Sequence of chain 1.A:
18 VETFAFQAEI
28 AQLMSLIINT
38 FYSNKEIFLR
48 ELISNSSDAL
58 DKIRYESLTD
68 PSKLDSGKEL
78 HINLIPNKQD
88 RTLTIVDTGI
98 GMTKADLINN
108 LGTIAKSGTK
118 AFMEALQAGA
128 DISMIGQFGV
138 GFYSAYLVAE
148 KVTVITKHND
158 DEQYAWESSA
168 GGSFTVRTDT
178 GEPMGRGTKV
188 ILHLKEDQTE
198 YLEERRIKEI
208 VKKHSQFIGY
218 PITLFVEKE

Binding-site contacts:
Ligand atom NAI contacts residue LEU108 of chain 1.A at 4.0 Å.
Ligand atom C4 contacts residue MET99 of chain 1.A at 4.0 Å (hydrophobic).
Ligand atom CL6 contacts residue MET99 of chain 1.A at 3.9 Å.
Ligand atom CAN contacts residue LEU108 of chain 1.A at 4.0 Å (hydrophobic).
Ligand atom CAB contacts residue TYR140 of chain 1.A at 3.7 Å (hydrophobic).
Ligand atom N9 contacts residue MET99 of chain 1.A at 4.0 Å.
Ligand atom CAH contacts residue ASN52 of chain 1.A at 3.6 Å.
Ligand atom OAM contacts residue PHE139 of chain 1.A at 3.3 Å.
Ligand atom C6 contacts residue ALA56 of chain 1.A at 3.8 Å (hydrophobic).
Ligand atom N1 contacts residue ALA56 of chain 1.A at 3.4 Å.
Ligand atom N7 contacts residue MET99 of chain 1.A at 3.5 Å (h-bond).
Ligand atom CAC contacts residue PHE139 of chain 1.A at 3.6 Å (hydrophobic).
Ligand atom CAH contacts residue PHE139 of chain 1.A at 3.9 Å (hydrophobic).
Ligand atom CAP contacts residue PHE139 of chain 1.A at 3.4 Å (hydrophobic).
Ligand atom CL6 contacts residue GLY98 of chain 1.A at 3.0 Å.
Ligand atom CAA contacts residue LEU104 of chain 1.A at 3.4 Å (hydrophobic).
Ligand atom OAM contacts residue VAL151 of chain 1.A at 3.8 Å.
Ligand atom CAC contacts residue MET99 of chain 1.A at 3.7 Å (hydrophobic).
Ligand atom C8 contacts residue LEU108 of chain 1.A at 3.7 Å (hydrophobic).
Ligand atom CAR contacts residue PHE139 of chain 1.A at 3.6 Å (hydrophobic).
Ligand atom CAS contacts residue PHE139 of chain 1.A at 3.5 Å (hydrophobic).
Ligand atom N2 contacts residue SER53 of chain 1.A at 3.8 Å.
Ligand atom CAF contacts residue LEU108 of chain 1.A at 3.9 Å (hydrophobic).
Ligand atom C8 contacts residue MET99 of chain 1.A at 3.7 Å (hydrophobic).
Ligand atom CAP contacts residue MET99 of chain 1.A at 4.0 Å (hydrophobic).
Ligand atom C6 contacts residue MET99 of chain 1.A at 4.0 Å (hydrophobic).
Ligand atom CAF contacts residue PHE139 of chain 1.A at 3.6 Å (hydrophobic).
Ligand atom N1 contacts residue THR185 of chain 1.A at 3.7 Å.
Ligand atom CAB contacts residue PHE139 of chain 1.A at 3.6 Å (hydrophobic).
Ligand atom NAI contacts residue PHE139 of chain 1.A at 3.6 Å.
Ligand atom CL6 contacts residue ALA56 of chain 1.A at 3.6 Å.
Ligand atom CL6 contacts residue ILE97 of chain 1.A at 3.5 Å.
Ligand atom CAB contacts residue TRP163 of chain 1.A at 3.7 Å (hydrophobic).
Ligand atom N2 contacts residue THR185 of chain 1.A at 3.9 Å.
Ligand atom CAN contacts residue PHE139 of chain 1.A at 3.5 Å (hydrophobic).
Ligand atom CAF contacts residue TYR140 of chain 1.A at 3.8 Å (hydrophobic).
Ligand atom C5 contacts residue MET99 of chain 1.A at 3.6 Å (hydrophobic).
Ligand atom N3 contacts residue ASN52 of chain 1.A at 3.8 Å.
Ligand atom CAA contacts residue TRP163 of chain 1.A at 3.6 Å (hydrophobic).
Ligand atom N2 contacts residue ASP94 of chain 1.A at 2.9 Å (salt-bridge).

A small-molecule ligand and the protein it binds are described below.
Small molecule (SMILES): COc1c(C)cnc(Cn2cnc3c(Cl)nc(N)nc32)c1C